Binding-site contacts:
Ligand atom C7 contacts residue ASN113 of chain 3.E at 3.2 Å.
Ligand atom C2 contacts residue ASN113 of chain 3.E at 2.5 Å.
Ligand atom N2 contacts residue ASN113 of chain 3.E at 2.9 Å (h-bond).
Ligand atom C5 contacts residue ASN113 of chain 3.E at 3.6 Å.
Ligand atom O7 contacts residue TYR114 of chain 3.E at 4.4 Å.
Ligand atom O5 contacts residue ASN113 of chain 3.E at 2.3 Å (h-bond).
Ligand atom C1 contacts residue ASN113 of chain 3.E at 1.4 Å.
Ligand atom C4 contacts residue ASN113 of chain 3.E at 4.2 Å.
Ligand atom O7 contacts residue ASN113 of chain 3.E at 3.5 Å (h-bond).
Ligand atom C3 contacts residue ASN113 of chain 3.E at 3.8 Å.
Ligand atom C8 contacts residue ASN113 of chain 3.E at 3.6 Å.

Sequence of chain 3.E:
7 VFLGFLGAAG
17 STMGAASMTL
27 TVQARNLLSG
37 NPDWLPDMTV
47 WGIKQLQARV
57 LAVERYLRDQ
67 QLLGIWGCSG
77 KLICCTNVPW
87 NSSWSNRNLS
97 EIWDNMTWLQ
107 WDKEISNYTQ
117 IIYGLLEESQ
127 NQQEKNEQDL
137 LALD

The small molecule below binds the protein below.
Small molecule (SMILES): CC(=O)N[C@@H]1[C@@H](O)[C@H](O)[C@@H](CO)O[C@H]1O